A protein and the small-molecule ligand that binds it are described below.
Small molecule (SMILES): Nc1c2c(nc3ccccc13)CCCC2

Binding-site contacts:
Ligand atom N15 contacts residue HIS449 of chain 1.E at 3.2 Å (h-bond).
Ligand atom C13 contacts residue MET406 of chain 1.E at 3.9 Å (hydrophobic).
Ligand atom C9 contacts residue GLY125 of chain 1.E at 4.4 Å.
Ligand atom C12 contacts residue LEU300 of chain 1.E at 4.4 Å (hydrophobic).
Ligand atom C10 contacts residue SER203 of chain 1.E at 3.7 Å.
Ligand atom C3 contacts residue LEU286 of chain 1.E at 4.0 Å (hydrophobic).
Ligand atom C1 contacts residue LEU286 of chain 1.E at 4.4 Å (hydrophobic).
Ligand atom C12 contacts residue LEU369 of chain 1.E at 3.9 Å (hydrophobic).
Ligand atom N7 contacts residue LEU286 of chain 1.E at 3.9 Å.
Ligand atom C12 contacts residue VAL236 of chain 1.E at 3.7 Å (hydrophobic).
Ligand atom C5 contacts residue LEU79 of chain 1.E at 4.3 Å (hydrophobic).
Ligand atom C5 contacts residue GLY124 of chain 1.E at 4.0 Å.
Ligand atom C4 contacts residue GLY125 of chain 1.E at 4.1 Å.
Ligand atom C13 contacts residue LEU237 of chain 1.E at 4.5 Å (hydrophobic).
Ligand atom C6 contacts residue LEU344 of chain 1.E at 3.6 Å (hydrophobic).
Ligand atom C10 contacts residue HIS449 of chain 1.E at 4.3 Å.
Ligand atom C13 contacts residue VAL236 of chain 1.E at 3.7 Å (hydrophobic).
Ligand atom C14 contacts residue SER203 of chain 1.E at 3.5 Å.
Ligand atom C12 contacts residue MET406 of chain 1.E at 3.5 Å (hydrophobic).
Ligand atom C11 contacts residue LEU300 of chain 1.E at 3.9 Å (hydrophobic).
Ligand atom C4 contacts residue GLY124 of chain 1.E at 4.4 Å.
Ligand atom C5 contacts residue LEU344 of chain 1.E at 4.4 Å (hydrophobic).
Ligand atom N15 contacts residue GLY125 of chain 1.E at 4.4 Å.
Ligand atom C1 contacts residue LEU344 of chain 1.E at 3.7 Å (hydrophobic).
Ligand atom N15 contacts residue SER203 of chain 1.E at 2.5 Å (h-bond).
Ligand atom C11 contacts residue LEU369 of chain 1.E at 4.4 Å (hydrophobic).
Ligand atom C9 contacts residue SER203 of chain 1.E at 4.0 Å.
Ligand atom C6 contacts residue LEU79 of chain 1.E at 3.8 Å (hydrophobic).
Ligand atom N7 contacts residue MET345 of chain 1.E at 4.5 Å.
Ligand atom C6 contacts residue GLY124 of chain 1.E at 4.3 Å.
Ligand atom C11 contacts residue MET345 of chain 1.E at 4.1 Å (hydrophobic).
Ligand atom C10 contacts residue GLY125 of chain 1.E at 4.1 Å.
Ligand atom C2 contacts residue LEU286 of chain 1.E at 3.5 Å (hydrophobic).
Ligand atom C14 contacts residue ILE341 of chain 1.E at 4.4 Å (hydrophobic).
Ligand atom C1 contacts residue VAL128 of chain 1.E at 4.4 Å (hydrophobic).
Ligand atom C14 contacts residue PHE407 of chain 1.E at 4.3 Å (hydrophobic).
Ligand atom C2 contacts residue LEU344 of chain 1.E at 4.5 Å (hydrophobic).

Sequence of chain 1.E:
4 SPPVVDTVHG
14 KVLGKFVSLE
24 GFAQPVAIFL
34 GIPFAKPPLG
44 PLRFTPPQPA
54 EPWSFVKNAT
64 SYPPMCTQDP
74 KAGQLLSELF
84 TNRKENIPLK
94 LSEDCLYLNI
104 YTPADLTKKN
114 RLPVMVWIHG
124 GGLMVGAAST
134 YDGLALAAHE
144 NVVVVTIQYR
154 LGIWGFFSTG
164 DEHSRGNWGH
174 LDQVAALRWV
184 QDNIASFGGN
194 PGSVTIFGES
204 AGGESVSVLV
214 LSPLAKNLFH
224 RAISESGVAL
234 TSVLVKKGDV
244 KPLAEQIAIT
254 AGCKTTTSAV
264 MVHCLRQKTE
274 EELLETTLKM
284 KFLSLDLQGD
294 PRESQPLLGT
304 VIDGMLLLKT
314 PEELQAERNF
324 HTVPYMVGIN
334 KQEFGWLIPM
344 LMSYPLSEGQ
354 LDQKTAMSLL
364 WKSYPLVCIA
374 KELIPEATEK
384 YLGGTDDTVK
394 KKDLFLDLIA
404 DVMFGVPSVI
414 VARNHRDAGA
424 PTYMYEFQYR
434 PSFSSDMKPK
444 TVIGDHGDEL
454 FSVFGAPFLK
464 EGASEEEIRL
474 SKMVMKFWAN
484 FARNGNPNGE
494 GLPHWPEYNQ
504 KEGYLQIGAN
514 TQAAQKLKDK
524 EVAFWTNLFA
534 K